The protein below binds the small molecule below.
Small molecule (SMILES): CC(=O)N[C@@H]1[C@@H](O)[C@H](O)[C@@H](CO)O[C@H]1O

Sequence of chain 1.D:
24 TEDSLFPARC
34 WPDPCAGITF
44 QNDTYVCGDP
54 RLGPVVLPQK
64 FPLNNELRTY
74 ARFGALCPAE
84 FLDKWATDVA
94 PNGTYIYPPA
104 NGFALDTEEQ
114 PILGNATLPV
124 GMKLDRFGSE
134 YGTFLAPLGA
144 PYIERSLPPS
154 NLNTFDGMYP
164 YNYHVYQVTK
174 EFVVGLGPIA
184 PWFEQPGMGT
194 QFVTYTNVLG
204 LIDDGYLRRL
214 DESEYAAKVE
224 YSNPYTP

Binding-site contacts:
Ligand atom C8 contacts residue PRO94 of chain 1.D at 4.3 Å (hydrophobic).
Ligand atom C7 contacts residue ASN95 of chain 1.D at 3.1 Å.
Ligand atom O5 contacts residue ASN95 of chain 1.D at 2.7 Å (h-bond).
Ligand atom C4 contacts residue ASN95 of chain 1.D at 4.4 Å.
Ligand atom C1 contacts residue ASN95 of chain 1.D at 1.6 Å.
Ligand atom O7 contacts residue PRO94 of chain 1.D at 4.0 Å.
Ligand atom C3 contacts residue ASN95 of chain 1.D at 3.9 Å.
Ligand atom N2 contacts residue ASN95 of chain 1.D at 2.9 Å (h-bond).
Ligand atom C2 contacts residue ASN95 of chain 1.D at 2.5 Å.
Ligand atom C5 contacts residue ASN95 of chain 1.D at 3.9 Å.
Ligand atom O7 contacts residue ASN95 of chain 1.D at 2.7 Å (h-bond).
Ligand atom C8 contacts residue ASN95 of chain 1.D at 4.1 Å.